Binding-site contacts:
Ligand atom OP1 contacts residue ARG436 of chain 1.B at 3.4 Å (salt-bridge).
Ligand atom OP1 contacts residue PRO435 of chain 1.B at 3.6 Å.
Ligand atom O3' contacts residue ARG436 of chain 1.B at 3.7 Å.
Ligand atom C2' contacts residue GLN432 of chain 1.B at 3.6 Å.
Ligand atom N3 contacts residue ARG423 of chain 1.B at 3.2 Å (salt-bridge).
Ligand atom O5' contacts residue ARG383 of chain 1.B at 3.6 Å.
Ligand atom OP2 contacts residue GLN562 of chain 1.B at 3.5 Å (h-bond).
Ligand atom C2' contacts residue DG31 of chain 1.N at 3.0 Å.
Ligand atom C3' contacts residue LEU720 of chain 1.B at 3.7 Å (hydrophobic).
Ligand atom C1' contacts residue ASN387 of chain 1.B at 3.5 Å.
Ligand atom C2' contacts residue ASN387 of chain 1.B at 3.3 Å.
Ligand atom OP2 contacts residue ARG436 of chain 1.B at 2.6 Å (salt-bridge).
Ligand atom O6 contacts residue DG31 of chain 1.N at 3.4 Å.
Ligand atom OP2 contacts residue ARG436 of chain 1.B at 3.4 Å.
Ligand atom OP1 contacts residue ARG383 of chain 1.B at 3.1 Å (salt-bridge).
Ligand atom O5' contacts residue ARG436 of chain 1.B at 3.5 Å (salt-bridge).
Ligand atom C6 contacts residue DG31 of chain 1.N at 3.6 Å.
Ligand atom O6 contacts residue GLN566 of chain 1.B at 3.8 Å.
Ligand atom O5' contacts residue ARG384 of chain 1.B at 3.7 Å.
Ligand atom P contacts residue ARG436 of chain 1.B at 3.3 Å.
Ligand atom C5 contacts residue DG31 of chain 1.N at 3.8 Å.
Ligand atom C7 contacts residue GLN566 of chain 1.B at 3.5 Å.
Ligand atom C4' contacts residue LEU720 of chain 1.B at 3.5 Å (hydrophobic).
Ligand atom OP1 contacts residue ARG436 of chain 1.B at 3.7 Å.
Ligand atom C3' contacts residue ASP722 of chain 1.B at 3.7 Å.
Ligand atom OP2 contacts residue SER362 of chain 1.B at 2.9 Å (h-bond).
Ligand atom O4' contacts residue ASN387 of chain 1.B at 3.6 Å (h-bond).
Ligand atom OP2 contacts residue LYS363 of chain 1.B at 3.3 Å (salt-bridge).
Ligand atom N2 contacts residue ARG423 of chain 1.B at 3.2 Å (salt-bridge).
Ligand atom OP2 contacts residue ARG383 of chain 1.B at 3.5 Å (salt-bridge).
Ligand atom O2 contacts residue ASN433 of chain 1.B at 3.2 Å (h-bond).
Ligand atom P contacts residue ARG383 of chain 1.B at 3.5 Å.
Ligand atom C5' contacts residue LYS363 of chain 1.B at 3.7 Å.
Ligand atom O3' contacts residue SER362 of chain 1.B at 3.5 Å (h-bond).
Ligand atom O4' contacts residue ASN433 of chain 1.B at 3.4 Å (h-bond).
Ligand atom C1' contacts residue ASN433 of chain 1.B at 3.5 Å.
Ligand atom C3' contacts residue DG31 of chain 1.N at 3.6 Å.
Ligand atom OP2 contacts residue ARG384 of chain 1.B at 3.2 Å (salt-bridge).
Ligand atom C2 contacts residue ARG423 of chain 1.B at 3.6 Å.
Ligand atom N2 contacts residue GLN656 of chain 1.B at 3.1 Å (h-bond).

A protein and the small-molecule ligand that binds it are described below.
Small molecule (SMILES): Cc1cn([C@H]2C[C@H](O[P](=O)(O)OC[C@H]3O[C@@H](n4ccc(N)nc4=O)C[C@@H]3O[P](=O)(O)OC[C@H]3O[C@@H](n4cnc5c(N)ncnc54)C[C@@H]3O[P](=O)(O)OC[C@H]3O[C@@H](n4cc(C)c(=O)[nH]c4=O)C[C@@H]3O[P](=O)(O)OC[C@H]3O[C@@H](n4cc(C)c(=O)[nH]c4=O)C[C@@H]3O[P](=O)(O)OC[C@@H]3CC[C@H](n4cnc5c(=O)nc(N)[nH]c54)O3)[C@@H](CO[P](=O)(O)O[C@H]3C[C@H](n4cnc5c(=O)nc(N)[nH]c54)O[C@@H]3CO[P](=O)(O)O[C@H]3C[C@H](n4cc(C)c(=O)[nH]c4=O)O[C@@H]3CO[P](=O)(O)O[C@H]3C[C@H](n4ccc(N)nc4=O)O[C@@H]3COP(=O)=O)O2)c(=O)[nH]c1=O

Sequence of chain 1.B:
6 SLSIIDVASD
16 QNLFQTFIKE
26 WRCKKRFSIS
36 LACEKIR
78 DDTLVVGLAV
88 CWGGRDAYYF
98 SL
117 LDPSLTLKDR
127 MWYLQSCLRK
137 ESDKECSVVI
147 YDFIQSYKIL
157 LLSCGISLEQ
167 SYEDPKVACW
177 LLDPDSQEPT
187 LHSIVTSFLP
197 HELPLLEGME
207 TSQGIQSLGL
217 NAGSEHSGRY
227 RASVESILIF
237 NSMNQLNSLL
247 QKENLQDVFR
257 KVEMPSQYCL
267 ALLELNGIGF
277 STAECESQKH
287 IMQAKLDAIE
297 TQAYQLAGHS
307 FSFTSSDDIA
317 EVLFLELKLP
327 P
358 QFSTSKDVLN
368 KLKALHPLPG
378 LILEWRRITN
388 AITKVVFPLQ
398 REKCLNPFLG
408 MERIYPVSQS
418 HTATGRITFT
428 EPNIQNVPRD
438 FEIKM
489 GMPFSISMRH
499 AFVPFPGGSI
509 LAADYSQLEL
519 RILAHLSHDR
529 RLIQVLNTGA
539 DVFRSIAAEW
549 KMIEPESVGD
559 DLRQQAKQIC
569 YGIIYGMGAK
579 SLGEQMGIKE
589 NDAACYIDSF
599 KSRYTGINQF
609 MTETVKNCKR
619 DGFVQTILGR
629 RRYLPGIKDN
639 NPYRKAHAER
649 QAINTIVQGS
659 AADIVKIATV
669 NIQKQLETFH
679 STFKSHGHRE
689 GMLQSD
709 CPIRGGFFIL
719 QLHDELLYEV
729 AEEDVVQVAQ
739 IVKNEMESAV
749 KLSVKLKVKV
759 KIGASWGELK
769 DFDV